Binding-site contacts:
Ligand atom C5 contacts residue THR172 of chain 1.A at 3.7 Å.
Ligand atom C5 contacts residue GLN131 of chain 1.A at 4.3 Å.
Ligand atom C2 contacts residue NI1 of chain 1.B at 2.8 Å.
Ligand atom O1 contacts residue 58K1 of chain 1.D at 3.3 Å.
Ligand atom C2 contacts residue HIS211 of chain 1.A at 4.2 Å.
Ligand atom C5 contacts residue LEU225 of chain 1.A at 3.8 Å (hydrophobic).
Ligand atom O4 contacts residue GLY213 of chain 1.A at 3.4 Å.
Ligand atom O5 contacts residue HIS211 of chain 1.A at 3.0 Å (h-bond).
Ligand atom C3 contacts residue GLN131 of chain 1.A at 3.1 Å.
Ligand atom C5 contacts residue GLY213 of chain 1.A at 3.4 Å.
Ligand atom O4 contacts residue LEU225 of chain 1.A at 3.8 Å.
Ligand atom C4 contacts residue THR172 of chain 1.A at 4.2 Å.
Ligand atom C5 contacts residue ARG223 of chain 1.A at 3.6 Å.
Ligand atom O3 contacts residue ARG223 of chain 1.A at 2.9 Å (salt-bridge).
Ligand atom O5 contacts residue NI1 of chain 1.B at 2.1 Å (h-bond).
Ligand atom O2 contacts residue GLN131 of chain 1.A at 3.0 Å (h-bond).
Ligand atom C1 contacts residue NI1 of chain 1.B at 2.8 Å.
Ligand atom C1 contacts residue HIS134 of chain 1.A at 3.7 Å.
Ligand atom O3 contacts residue GLY213 of chain 1.A at 3.7 Å.
Ligand atom C4 contacts residue GLY213 of chain 1.A at 3.7 Å.
Ligand atom O2 contacts residue NI1 of chain 1.B at 4.0 Å.
Ligand atom O1 contacts residue HIS211 of chain 1.A at 4.2 Å.
Ligand atom O1 contacts residue NI1 of chain 1.B at 2.0 Å (h-bond).
Ligand atom O2 contacts residue MET122 of chain 1.A at 3.8 Å.
Ligand atom C1 contacts residue 58K1 of chain 1.D at 3.9 Å.
Ligand atom O1 contacts residue ASP136 of chain 1.A at 3.1 Å (salt-bridge).
Ligand atom O3 contacts residue THR172 of chain 1.A at 2.6 Å (h-bond).
Ligand atom O4 contacts residue ARG223 of chain 1.A at 2.9 Å (salt-bridge).
Ligand atom O2 contacts residue LEU73 of chain 1.A at 3.9 Å.
Ligand atom C1 contacts residue GLN131 of chain 1.A at 3.6 Å.
Ligand atom O5 contacts residue GLN131 of chain 1.A at 3.3 Å (h-bond).
Ligand atom C2 contacts residue GLN131 of chain 1.A at 3.0 Å.
Ligand atom O1 contacts residue HIS134 of chain 1.A at 3.1 Å (h-bond).
Ligand atom C4 contacts residue GLN131 of chain 1.A at 3.5 Å.
Ligand atom C3 contacts residue MET122 of chain 1.A at 4.1 Å (hydrophobic).
Ligand atom O2 contacts residue 58K1 of chain 1.D at 3.5 Å.
Ligand atom O5 contacts residue HIS134 of chain 1.A at 3.3 Å (h-bond).
Ligand atom C2 contacts residue HIS134 of chain 1.A at 3.9 Å.
Ligand atom O3 contacts residue LEU225 of chain 1.A at 3.8 Å.
Ligand atom O4 contacts residue GLN131 of chain 1.A at 4.2 Å.

This protein binds this small molecule.
Small molecule (SMILES): O=C(O)CCC(=O)C(=O)O

Sequence of chain 1.A:
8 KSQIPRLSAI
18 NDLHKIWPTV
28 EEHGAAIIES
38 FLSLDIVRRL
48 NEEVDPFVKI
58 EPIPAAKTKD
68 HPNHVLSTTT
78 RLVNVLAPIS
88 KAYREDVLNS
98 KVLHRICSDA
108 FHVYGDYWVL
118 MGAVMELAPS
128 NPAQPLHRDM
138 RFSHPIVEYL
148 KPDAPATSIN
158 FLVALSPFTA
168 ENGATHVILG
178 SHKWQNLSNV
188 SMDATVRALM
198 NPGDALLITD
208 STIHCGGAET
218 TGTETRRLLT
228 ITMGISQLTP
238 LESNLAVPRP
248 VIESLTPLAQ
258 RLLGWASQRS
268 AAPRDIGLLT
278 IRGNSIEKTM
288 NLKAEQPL